Sequence of chain 1.D:
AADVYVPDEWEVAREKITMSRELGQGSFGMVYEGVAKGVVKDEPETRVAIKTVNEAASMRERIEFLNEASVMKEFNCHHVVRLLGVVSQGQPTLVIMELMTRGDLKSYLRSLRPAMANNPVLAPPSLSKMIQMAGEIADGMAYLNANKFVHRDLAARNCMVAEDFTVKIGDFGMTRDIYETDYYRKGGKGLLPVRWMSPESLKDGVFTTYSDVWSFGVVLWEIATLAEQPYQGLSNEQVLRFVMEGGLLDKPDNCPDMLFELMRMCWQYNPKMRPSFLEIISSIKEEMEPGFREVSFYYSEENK

Binding-site contacts:
Ligand atom C19 contacts residue LYS51 of chain 1.D at 3.5 Å.
Ligand atom C31 contacts residue ARG157 of chain 1.D at 3.8 Å.
Ligand atom N05 contacts residue MET100 of chain 1.D at 3.2 Å (h-bond).
Ligand atom C26 contacts residue VAL31 of chain 1.D at 3.8 Å (hydrophobic).
Ligand atom C14 contacts residue GLY170 of chain 1.D at 3.7 Å.
Ligand atom C04 contacts residue MET160 of chain 1.D at 3.7 Å (hydrophobic).
Ligand atom C12 contacts residue MET97 of chain 1.D at 3.6 Å (hydrophobic).
Ligand atom C23 contacts residue LYS51 of chain 1.D at 3.6 Å.
Ligand atom N03 contacts residue LEU23 of chain 1.D at 3.6 Å.
Ligand atom C29 contacts residue GLN25 of chain 1.D at 3.7 Å.
Ligand atom C20 contacts residue ALA69 of chain 1.D at 3.8 Å (hydrophobic).
Ligand atom C02 contacts residue MET160 of chain 1.D at 3.3 Å (hydrophobic).
Ligand atom N03 contacts residue MET160 of chain 1.D at 3.4 Å.
Ligand atom C22 contacts residue GLU68 of chain 1.D at 3.6 Å.
Ligand atom C29 contacts residue GLY26 of chain 1.D at 3.7 Å.
Ligand atom C11 contacts residue MET97 of chain 1.D at 3.6 Å (hydrophobic).
Ligand atom C13 contacts residue MET97 of chain 1.D at 3.7 Å (hydrophobic).
Ligand atom N05 contacts residue GLU98 of chain 1.D at 3.8 Å.
Ligand atom C07 contacts residue MET160 of chain 1.D at 3.6 Å (hydrophobic).
Ligand atom C31 contacts residue ASP104 of chain 1.D at 3.7 Å.
Ligand atom C12 contacts residue LYS51 of chain 1.D at 3.8 Å.
Ligand atom C14 contacts residue VAL81 of chain 1.D at 3.7 Å (hydrophobic).
Ligand atom C10 contacts residue MET97 of chain 1.D at 3.8 Å (hydrophobic).
Ligand atom C06 contacts residue ALA49 of chain 1.D at 3.7 Å (hydrophobic).
Ligand atom N01 contacts residue MET160 of chain 1.D at 3.8 Å.
Ligand atom C21 contacts residue GLU68 of chain 1.D at 3.7 Å.
Ligand atom C32 contacts residue ARG157 of chain 1.D at 3.8 Å.
Ligand atom C04 contacts residue MET100 of chain 1.D at 3.5 Å (hydrophobic).
Ligand atom N05 contacts residue ALA49 of chain 1.D at 3.4 Å.
Ligand atom C18 contacts residue LYS51 of chain 1.D at 3.4 Å.
Ligand atom C21 contacts residue PHE65 of chain 1.D at 3.6 Å (hydrophobic).
Ligand atom C21 contacts residue ALA69 of chain 1.D at 3.8 Å (hydrophobic).
Ligand atom O16 contacts residue LYS51 of chain 1.D at 2.8 Å (salt-bridge).
Ligand atom C04 contacts residue LEU23 of chain 1.D at 3.6 Å (hydrophobic).
Ligand atom C33 contacts residue GLN25 of chain 1.D at 3.5 Å.
Ligand atom C13 contacts residue ASP171 of chain 1.D at 3.6 Å.
Ligand atom N24 contacts residue VAL81 of chain 1.D at 3.5 Å.
Ligand atom N24 contacts residue GLU98 of chain 1.D at 3.0 Å (salt-bridge).
Ligand atom C17 contacts residue LYS51 of chain 1.D at 3.6 Å.
Ligand atom C26 contacts residue GLY24 of chain 1.D at 3.3 Å.

A small-molecule ligand and the protein it binds are described below.
Small molecule (SMILES): Nc1ncnc2c1c(-c1cccc(OCc3ccccc3)c1)cn2C1CC(CN2CCC2)C1